This small molecule binds to this protein.
Small molecule (SMILES): O=P(O)(O)OC[C@H]1O[C@](O)(COP(=O)(O)O)[C@@H](O)[C@@H]1O

Binding-site contacts:
Ligand atom O4P contacts residue SER353 of chain 1.C at 2.6 Å (h-bond).
Ligand atom O3P contacts residue GLY434 of chain 1.C at 2.9 Å (h-bond).
Ligand atom O5 contacts residue LEU347 of chain 1.C at 3.7 Å.
Ligand atom O5P contacts residue SER435 of chain 1.C at 3.0 Å (h-bond).
Ligand atom P1 contacts residue ARG405 of chain 1.C at 3.6 Å.
Ligand atom O2P contacts residue ARG405 of chain 1.C at 2.9 Å (salt-bridge).
Ligand atom O3 contacts residue TRP398 of chain 1.C at 3.8 Å.
Ligand atom O4P contacts residue THR348 of chain 1.C at 2.5 Å (h-bond).
Ligand atom O4 contacts residue GLY436 of chain 1.C at 3.6 Å (h-bond).
Ligand atom O5P contacts residue THR350 of chain 1.C at 2.7 Å (h-bond).
Ligand atom O6P contacts residue SER353 of chain 1.C at 3.8 Å.
Ligand atom O6P contacts residue SER435 of chain 1.C at 3.2 Å (h-bond).
Ligand atom O5P contacts residue THR349 of chain 1.C at 3.3 Å (h-bond).
Ligand atom O2 contacts residue GLY430 of chain 1.C at 3.5 Å (h-bond).
Ligand atom O3 contacts residue ARG432 of chain 1.C at 2.7 Å (salt-bridge).
Ligand atom O1P contacts residue TRP398 of chain 1.C at 2.8 Å (h-bond).
Ligand atom O6 contacts residue THR349 of chain 1.C at 3.2 Å (h-bond).
Ligand atom O6 contacts residue SER435 of chain 1.C at 3.7 Å.
Ligand atom P2 contacts residue THR348 of chain 1.C at 3.5 Å.
Ligand atom P2 contacts residue THR349 of chain 1.C at 3.7 Å.
Ligand atom C5 contacts residue GLY434 of chain 1.C at 3.4 Å.
Ligand atom O6P contacts residue GLY436 of chain 1.C at 2.8 Å (h-bond).
Ligand atom O4 contacts residue TYR437 of chain 1.C at 2.8 Å (h-bond).
Ligand atom C3 contacts residue ARG432 of chain 1.C at 3.4 Å.
Ligand atom O5P contacts residue THR348 of chain 1.C at 3.6 Å.
Ligand atom O3P contacts residue PRO433 of chain 1.C at 3.5 Å.
Ligand atom P2 contacts residue SER435 of chain 1.C at 3.7 Å.
Ligand atom O1 contacts residue GLY434 of chain 1.C at 3.7 Å.
Ligand atom O1P contacts residue ARG405 of chain 1.C at 2.6 Å (salt-bridge).
Ligand atom O4 contacts residue GLY434 of chain 1.C at 2.6 Å (h-bond).
Ligand atom C6 contacts residue THR438 of chain 1.C at 3.5 Å.
Ligand atom C6 contacts residue LEU347 of chain 1.C at 3.5 Å (hydrophobic).
Ligand atom C4 contacts residue GLY434 of chain 1.C at 3.3 Å.
Ligand atom P2 contacts residue SER353 of chain 1.C at 3.6 Å.
Ligand atom C6 contacts residue SER353 of chain 1.C at 3.8 Å.
Ligand atom C3 contacts residue GLY434 of chain 1.C at 3.4 Å.
Ligand atom O2 contacts residue LEU347 of chain 1.C at 3.5 Å.
Ligand atom O4 contacts residue THR438 of chain 1.C at 3.5 Å (h-bond).
Ligand atom O3 contacts residue GLY430 of chain 1.C at 3.1 Å.
Ligand atom O2P contacts residue THR349 of chain 1.C at 3.7 Å.

Sequence of chain 1.C:
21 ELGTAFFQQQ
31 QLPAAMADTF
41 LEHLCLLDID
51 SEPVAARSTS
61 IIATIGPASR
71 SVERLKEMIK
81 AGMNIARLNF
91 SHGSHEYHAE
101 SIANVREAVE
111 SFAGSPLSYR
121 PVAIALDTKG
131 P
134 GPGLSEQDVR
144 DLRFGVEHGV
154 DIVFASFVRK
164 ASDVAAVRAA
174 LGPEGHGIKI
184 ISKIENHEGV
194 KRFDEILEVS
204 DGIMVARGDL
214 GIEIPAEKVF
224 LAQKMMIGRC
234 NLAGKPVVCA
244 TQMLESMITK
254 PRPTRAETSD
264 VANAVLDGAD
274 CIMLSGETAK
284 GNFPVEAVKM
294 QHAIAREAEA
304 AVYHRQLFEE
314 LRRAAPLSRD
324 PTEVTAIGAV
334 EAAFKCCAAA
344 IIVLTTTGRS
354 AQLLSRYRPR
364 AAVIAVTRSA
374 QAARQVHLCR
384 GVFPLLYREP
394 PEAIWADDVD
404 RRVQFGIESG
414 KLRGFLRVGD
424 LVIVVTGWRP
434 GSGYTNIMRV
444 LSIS